Binding-site contacts:
Ligand atom N contacts residue GLN203 of chain 1.D at 3.7 Å.
Ligand atom CA contacts residue VAL127 of chain 1.D at 3.6 Å (hydrophobic).
Ligand atom CA contacts residue LEU161 of chain 1.D at 3.2 Å (hydrophobic).
Ligand atom C contacts residue GLN203 of chain 1.D at 2.3 Å.
Ligand atom N contacts residue VAL125 of chain 1.D at 3.5 Å (h-bond).
Ligand atom O contacts residue LEU161 of chain 1.D at 3.3 Å (h-bond).
Ligand atom CG contacts residue TYR162 of chain 1.D at 3.1 Å (hydrophobic).
Ligand atom CD2 contacts residue PHE126 of chain 1.D at 3.3 Å (hydrophobic).
Ligand atom O contacts residue ILE130 of chain 1.D at 3.5 Å.
Ligand atom N contacts residue LEU161 of chain 1.D at 3.3 Å (h-bond).
Ligand atom CB contacts residue ILE130 of chain 1.D at 3.4 Å (hydrophobic).
Ligand atom N contacts residue GLY105 of chain 1.D at 3.1 Å (h-bond).
Ligand atom O contacts residue TYR162 of chain 1.D at 3.4 Å.
Ligand atom C contacts residue ILE130 of chain 1.D at 3.7 Å (hydrophobic).
Ligand atom O contacts residue LEU103 of chain 1.D at 3.6 Å.
Ligand atom SD contacts residue ARG165 of chain 1.D at 2.3 Å (salt-bridge).
Ligand atom CA contacts residue GLN203 of chain 1.D at 3.5 Å.
Ligand atom CA contacts residue TYR162 of chain 1.D at 3.5 Å (hydrophobic).
Ligand atom C contacts residue TYR162 of chain 1.D at 3.5 Å (hydrophobic).
Ligand atom CD1 contacts residue TYR162 of chain 1.D at 2.8 Å (hydrophobic).
Ligand atom CB contacts residue GLY105 of chain 1.D at 3.2 Å.
Ligand atom O contacts residue GLN203 of chain 1.D at 1.3 Å (h-bond).
Ligand atom CD contacts residue GLN203 of chain 1.D at 2.8 Å.
Ligand atom CG contacts residue PHE126 of chain 1.D at 3.7 Å (hydrophobic).
Ligand atom CB contacts residue VAL125 of chain 1.D at 2.6 Å (hydrophobic).
Ligand atom CA contacts residue ILE130 of chain 1.D at 3.2 Å (hydrophobic).
Ligand atom O contacts residue VAL127 of chain 1.D at 1.8 Å (h-bond).
Ligand atom O contacts residue PHE126 of chain 1.D at 2.8 Å.
Ligand atom CB contacts residue ILE104 of chain 1.D at 3.5 Å (hydrophobic).
Ligand atom CE contacts residue ARG165 of chain 1.D at 2.8 Å.
Ligand atom O contacts residue VAL127 of chain 1.D at 2.2 Å.
Ligand atom CD1 contacts residue GLN203 of chain 1.D at 3.4 Å.
Ligand atom N contacts residue GLN203 of chain 1.D at 2.9 Å (h-bond).
Ligand atom CA contacts residue VAL125 of chain 1.D at 3.1 Å (hydrophobic).
Ligand atom CB contacts residue TYR162 of chain 1.D at 2.6 Å (hydrophobic).
Ligand atom C contacts residue VAL127 of chain 1.D at 3.0 Å (hydrophobic).
Ligand atom CA contacts residue PHE126 of chain 1.D at 3.2 Å (hydrophobic).
Ligand atom CD2 contacts residue LEU161 of chain 1.D at 3.4 Å (hydrophobic).
Ligand atom C contacts residue VAL127 of chain 1.D at 3.5 Å (hydrophobic).
Ligand atom O contacts residue SER163 of chain 1.D at 3.6 Å (h-bond).

The small molecule below binds the protein below.
Small molecule (SMILES): CSCC[C@H](NC(=O)[C@@H]1CCCN1C(=O)[C@H](CC(C)C)NC(=O)[C@H](CC(C)C)NC(=O)[C@H](CCCCN)NC(=O)[C@H](C)NC(=O)[C@H](CCCCN)NC(=O)[C@@H](N)CCCN=C(N)N)C(=O)N[C@@H](CCC(=O)O)C(=O)N[C@@H](CCC(=O)O)C(=O)N[C@@H](C)C(=O)N[C@@H](CC(C)C)C(=O)N[C@@H](CC(C)C)C(=O)N1CCC[C@H]1C=O

Sequence of chain 1.D:
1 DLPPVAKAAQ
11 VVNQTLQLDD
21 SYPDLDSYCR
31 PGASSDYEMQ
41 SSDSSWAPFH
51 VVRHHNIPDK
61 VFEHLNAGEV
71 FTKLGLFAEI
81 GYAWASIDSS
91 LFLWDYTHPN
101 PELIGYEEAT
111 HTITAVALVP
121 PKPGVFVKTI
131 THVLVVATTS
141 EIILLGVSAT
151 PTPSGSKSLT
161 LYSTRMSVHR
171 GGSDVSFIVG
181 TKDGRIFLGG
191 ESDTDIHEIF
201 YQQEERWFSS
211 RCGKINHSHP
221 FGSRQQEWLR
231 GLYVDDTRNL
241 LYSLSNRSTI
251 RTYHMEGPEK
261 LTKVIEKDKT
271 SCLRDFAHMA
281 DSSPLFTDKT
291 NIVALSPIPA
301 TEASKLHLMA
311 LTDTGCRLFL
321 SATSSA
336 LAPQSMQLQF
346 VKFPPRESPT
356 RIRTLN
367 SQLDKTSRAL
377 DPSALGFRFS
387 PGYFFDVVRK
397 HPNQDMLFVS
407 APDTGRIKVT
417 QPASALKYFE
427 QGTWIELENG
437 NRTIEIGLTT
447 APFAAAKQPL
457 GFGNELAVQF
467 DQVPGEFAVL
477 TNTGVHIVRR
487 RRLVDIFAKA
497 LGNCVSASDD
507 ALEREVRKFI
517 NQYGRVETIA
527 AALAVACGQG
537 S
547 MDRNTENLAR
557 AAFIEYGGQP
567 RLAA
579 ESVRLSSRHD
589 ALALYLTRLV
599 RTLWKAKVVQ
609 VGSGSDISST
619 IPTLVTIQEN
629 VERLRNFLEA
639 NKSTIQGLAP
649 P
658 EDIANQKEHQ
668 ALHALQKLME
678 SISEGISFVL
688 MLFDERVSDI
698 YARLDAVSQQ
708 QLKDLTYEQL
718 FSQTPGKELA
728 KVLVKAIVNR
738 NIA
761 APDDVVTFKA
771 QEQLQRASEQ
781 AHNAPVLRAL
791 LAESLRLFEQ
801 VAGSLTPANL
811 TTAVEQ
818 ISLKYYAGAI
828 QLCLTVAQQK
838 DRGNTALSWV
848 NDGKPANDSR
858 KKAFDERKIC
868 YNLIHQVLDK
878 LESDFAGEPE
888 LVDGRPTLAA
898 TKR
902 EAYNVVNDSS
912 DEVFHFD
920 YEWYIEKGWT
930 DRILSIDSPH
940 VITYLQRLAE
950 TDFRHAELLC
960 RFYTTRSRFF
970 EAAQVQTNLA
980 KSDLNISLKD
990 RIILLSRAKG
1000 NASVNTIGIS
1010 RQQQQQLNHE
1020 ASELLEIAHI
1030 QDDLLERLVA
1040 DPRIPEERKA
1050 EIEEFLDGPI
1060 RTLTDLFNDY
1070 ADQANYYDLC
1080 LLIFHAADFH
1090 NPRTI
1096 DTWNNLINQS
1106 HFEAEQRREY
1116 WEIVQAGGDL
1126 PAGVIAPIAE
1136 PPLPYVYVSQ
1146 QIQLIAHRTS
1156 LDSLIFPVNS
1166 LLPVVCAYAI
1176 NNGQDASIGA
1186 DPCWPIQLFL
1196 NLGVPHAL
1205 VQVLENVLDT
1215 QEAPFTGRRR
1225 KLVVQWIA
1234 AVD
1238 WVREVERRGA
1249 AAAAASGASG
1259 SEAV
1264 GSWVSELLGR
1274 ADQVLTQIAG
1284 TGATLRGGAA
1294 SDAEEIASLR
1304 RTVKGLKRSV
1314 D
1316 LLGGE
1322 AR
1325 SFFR